The small molecule below binds the protein below.
Small molecule (SMILES): CC(=O)N[C@H]1[C@H](O[C@H]2[C@H](O)[C@@H](NC(C)=O)CO[C@@H]2CO)O[C@H](CO)[C@@H](O)[C@@H]1O

Sequence of chain 1.I:
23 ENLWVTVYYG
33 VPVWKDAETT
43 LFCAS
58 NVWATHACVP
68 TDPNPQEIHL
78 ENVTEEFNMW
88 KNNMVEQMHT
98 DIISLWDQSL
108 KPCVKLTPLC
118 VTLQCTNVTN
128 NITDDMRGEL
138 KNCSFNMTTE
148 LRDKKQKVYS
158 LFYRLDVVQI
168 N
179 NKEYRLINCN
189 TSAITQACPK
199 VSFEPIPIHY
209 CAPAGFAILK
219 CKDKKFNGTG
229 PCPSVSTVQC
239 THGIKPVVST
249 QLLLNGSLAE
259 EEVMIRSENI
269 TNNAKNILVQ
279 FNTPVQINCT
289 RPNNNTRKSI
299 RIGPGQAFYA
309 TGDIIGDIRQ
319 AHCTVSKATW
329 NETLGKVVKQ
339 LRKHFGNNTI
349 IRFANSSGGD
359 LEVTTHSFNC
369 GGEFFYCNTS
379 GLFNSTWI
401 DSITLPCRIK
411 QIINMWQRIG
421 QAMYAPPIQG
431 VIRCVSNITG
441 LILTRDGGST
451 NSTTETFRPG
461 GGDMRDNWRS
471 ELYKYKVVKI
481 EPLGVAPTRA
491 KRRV

Binding-site contacts:
Ligand atom O5 contacts residue THR269 of chain 1.I at 3.5 Å (h-bond).
Ligand atom C7 contacts residue ASN267 of chain 1.I at 3.7 Å.
Ligand atom C5 contacts residue ASN270 of chain 1.I at 4.4 Å.
Ligand atom O6 contacts residue ASN270 of chain 1.I at 3.3 Å.
Ligand atom N2 contacts residue ASN267 of chain 1.I at 3.0 Å (h-bond).
Ligand atom C2 contacts residue THR269 of chain 1.I at 4.4 Å.
Ligand atom C5 contacts residue THR269 of chain 1.I at 3.6 Å.
Ligand atom C1 contacts residue ASN267 of chain 1.I at 1.4 Å.
Ligand atom C2 contacts residue ASN267 of chain 1.I at 2.5 Å.
Ligand atom C4 contacts residue ASN267 of chain 1.I at 4.3 Å.
Ligand atom O5 contacts residue ASN267 of chain 1.I at 2.4 Å (h-bond).
Ligand atom C5 contacts residue ASN267 of chain 1.I at 3.6 Å.
Ligand atom O5 contacts residue ASN270 of chain 1.I at 3.4 Å.
Ligand atom C1 contacts residue ASN270 of chain 1.I at 4.0 Å.
Ligand atom C8 contacts residue ASN267 of chain 1.I at 3.5 Å.
Ligand atom C8 contacts residue THR269 of chain 1.I at 4.1 Å.
Ligand atom C6 contacts residue THR269 of chain 1.I at 4.4 Å.
Ligand atom O6 contacts residue THR269 of chain 1.I at 3.5 Å (h-bond).
Ligand atom C6 contacts residue ASN270 of chain 1.I at 4.2 Å.
Ligand atom C3 contacts residue ASN267 of chain 1.I at 3.9 Å.
Ligand atom C1 contacts residue THR269 of chain 1.I at 3.3 Å.